Sequence of chain 1.B:
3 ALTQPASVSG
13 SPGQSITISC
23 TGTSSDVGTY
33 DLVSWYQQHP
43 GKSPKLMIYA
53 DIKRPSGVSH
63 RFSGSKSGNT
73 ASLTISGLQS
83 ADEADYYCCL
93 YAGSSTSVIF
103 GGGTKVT

Sequence of chain 1.A:
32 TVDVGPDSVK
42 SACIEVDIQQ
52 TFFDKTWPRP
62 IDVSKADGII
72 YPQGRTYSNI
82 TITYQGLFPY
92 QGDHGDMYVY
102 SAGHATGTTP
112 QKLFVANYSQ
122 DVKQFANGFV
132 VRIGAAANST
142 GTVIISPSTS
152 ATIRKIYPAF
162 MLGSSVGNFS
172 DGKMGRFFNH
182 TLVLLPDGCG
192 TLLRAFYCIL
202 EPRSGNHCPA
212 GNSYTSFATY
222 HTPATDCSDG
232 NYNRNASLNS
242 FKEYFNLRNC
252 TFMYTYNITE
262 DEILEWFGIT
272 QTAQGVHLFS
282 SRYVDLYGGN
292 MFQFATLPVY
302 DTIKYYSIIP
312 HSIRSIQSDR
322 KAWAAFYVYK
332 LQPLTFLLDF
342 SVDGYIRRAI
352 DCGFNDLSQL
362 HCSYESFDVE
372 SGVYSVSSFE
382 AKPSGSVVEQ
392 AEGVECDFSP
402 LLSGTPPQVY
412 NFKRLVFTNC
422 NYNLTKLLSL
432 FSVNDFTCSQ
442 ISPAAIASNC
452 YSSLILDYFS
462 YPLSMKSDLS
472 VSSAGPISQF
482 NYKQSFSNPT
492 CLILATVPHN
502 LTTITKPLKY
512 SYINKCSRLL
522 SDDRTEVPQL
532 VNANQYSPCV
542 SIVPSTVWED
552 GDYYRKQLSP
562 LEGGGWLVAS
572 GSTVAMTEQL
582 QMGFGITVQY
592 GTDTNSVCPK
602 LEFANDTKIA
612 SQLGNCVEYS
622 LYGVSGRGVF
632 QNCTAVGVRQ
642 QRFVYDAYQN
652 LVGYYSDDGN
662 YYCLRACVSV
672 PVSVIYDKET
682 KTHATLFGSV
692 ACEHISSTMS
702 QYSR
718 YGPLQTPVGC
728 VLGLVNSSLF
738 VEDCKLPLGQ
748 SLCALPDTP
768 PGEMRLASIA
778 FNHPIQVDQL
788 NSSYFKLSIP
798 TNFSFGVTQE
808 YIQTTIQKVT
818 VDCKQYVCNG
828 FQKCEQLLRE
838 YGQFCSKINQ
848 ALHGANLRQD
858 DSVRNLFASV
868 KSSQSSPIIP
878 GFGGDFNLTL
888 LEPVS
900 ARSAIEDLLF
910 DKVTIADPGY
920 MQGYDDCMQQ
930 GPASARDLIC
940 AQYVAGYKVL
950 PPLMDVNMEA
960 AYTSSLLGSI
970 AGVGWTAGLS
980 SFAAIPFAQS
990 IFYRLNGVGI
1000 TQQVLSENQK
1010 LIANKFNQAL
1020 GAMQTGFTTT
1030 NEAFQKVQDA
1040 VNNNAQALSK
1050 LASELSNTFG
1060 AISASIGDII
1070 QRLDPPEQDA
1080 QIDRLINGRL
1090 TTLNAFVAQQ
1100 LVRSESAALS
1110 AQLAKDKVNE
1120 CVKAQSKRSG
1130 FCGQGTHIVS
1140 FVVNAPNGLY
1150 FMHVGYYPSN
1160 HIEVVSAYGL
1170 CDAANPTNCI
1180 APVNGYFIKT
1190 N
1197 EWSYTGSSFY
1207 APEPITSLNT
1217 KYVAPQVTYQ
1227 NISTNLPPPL

Binding-site contacts:
Ligand atom C4 contacts residue ASN250 of chain 1.A at 4.2 Å.
Ligand atom C6 contacts residue ASP33 of chain 1.B at 4.2 Å.
Ligand atom O2 contacts residue SER69 of chain 1.B at 3.7 Å.
Ligand atom O6 contacts residue ASP33 of chain 1.B at 3.9 Å.
Ligand atom C2 contacts residue SER69 of chain 1.B at 3.6 Å.
Ligand atom C5 contacts residue ASN250 of chain 1.A at 3.7 Å.
Ligand atom O7 contacts residue ASN250 of chain 1.A at 3.8 Å.
Ligand atom O7 contacts residue THR32 of chain 1.A at 4.1 Å.
Ligand atom C6 contacts residue ARG249 of chain 1.A at 4.4 Å.
Ligand atom O2 contacts residue GLY70 of chain 1.B at 4.2 Å.
Ligand atom C1 contacts residue ASN250 of chain 1.A at 1.5 Å.
Ligand atom N2 contacts residue ASN250 of chain 1.A at 2.8 Å (h-bond).
Ligand atom C3 contacts residue SER69 of chain 1.B at 3.7 Å.
Ligand atom O6 contacts residue ILE54 of chain 1.B at 4.0 Å.
Ligand atom C7 contacts residue ASN250 of chain 1.A at 3.5 Å.
Ligand atom C2 contacts residue ASN250 of chain 1.A at 2.4 Å.
Ligand atom O3 contacts residue SER69 of chain 1.B at 2.7 Å (h-bond).
Ligand atom O5 contacts residue ASN250 of chain 1.A at 2.4 Å (h-bond).
Ligand atom C3 contacts residue ASN250 of chain 1.A at 3.7 Å.

This protein binds this small molecule.
Small molecule (SMILES): CC(=O)N[C@H]1[C@H](O[C@H]2[C@H](O)[C@@H](NC(C)=O)CO[C@@H]2CO)O[C@H](CO)[C@@H](O[C@@H]2O[C@H](CO[C@H]3O[C@H](CO)[C@@H](O)[C@H](O)[C@@H]3O)[C@@H](O)[C@H](O[C@H]3O[C@H](CO)[C@@H](O)[C@H](O)[C@@H]3O)[C@@H]2O)[C@@H]1O